This protein binds this small molecule.
Small molecule (SMILES): CCCCCCCCCCO[C@@H]1O[C@H](CO)[C@@H](O[C@H]2O[C@H](CO)[C@@H](O)[C@H](O)[C@H]2O)[C@H](O)[C@H]1O

Sequence of chain 1.T:
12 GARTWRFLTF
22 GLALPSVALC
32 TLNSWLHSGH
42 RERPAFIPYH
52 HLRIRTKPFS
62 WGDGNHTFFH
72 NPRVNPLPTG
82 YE

Binding-site contacts:
Ligand atom C43 contacts residue LEU31 of chain 1.P at 4.1 Å (hydrophobic).
Ligand atom C25 contacts residue TRP34 of chain 1.P at 4.0 Å (hydrophobic).
Ligand atom C31 contacts residue TRP34 of chain 1.P at 4.4 Å (hydrophobic).
Ligand atom C43 contacts residue LEU47 of chain 1.P at 4.3 Å (hydrophobic).
Ligand atom C37 contacts residue LEU47 of chain 1.P at 4.2 Å (hydrophobic).
Ligand atom C18 contacts residue TRP34 of chain 1.P at 4.2 Å (hydrophobic).
Ligand atom C18 contacts residue PHE69 of chain 1.T at 3.9 Å (hydrophobic).
Ligand atom C28 contacts residue TRP34 of chain 1.P at 4.2 Å (hydrophobic).
Ligand atom C22 contacts residue TRP34 of chain 1.P at 3.7 Å (hydrophobic).
Ligand atom C22 contacts residue PHE69 of chain 1.T at 4.0 Å (hydrophobic).
Ligand atom C19 contacts residue MET40 of chain 1.P at 3.5 Å (hydrophobic).
Ligand atom C31 contacts residue LEU43 of chain 1.P at 3.9 Å (hydrophobic).
Ligand atom O16 contacts residue MET40 of chain 1.P at 4.3 Å.
Ligand atom C18 contacts residue MET40 of chain 1.P at 4.3 Å (hydrophobic).
Ligand atom C40 contacts residue LEU31 of chain 1.P at 4.2 Å (hydrophobic).
Ligand atom C19 contacts residue TRP34 of chain 1.P at 3.7 Å (hydrophobic).
Ligand atom C25 contacts residue MET44 of chain 1.P at 4.4 Å (hydrophobic).

Sequence of chain 1.P:
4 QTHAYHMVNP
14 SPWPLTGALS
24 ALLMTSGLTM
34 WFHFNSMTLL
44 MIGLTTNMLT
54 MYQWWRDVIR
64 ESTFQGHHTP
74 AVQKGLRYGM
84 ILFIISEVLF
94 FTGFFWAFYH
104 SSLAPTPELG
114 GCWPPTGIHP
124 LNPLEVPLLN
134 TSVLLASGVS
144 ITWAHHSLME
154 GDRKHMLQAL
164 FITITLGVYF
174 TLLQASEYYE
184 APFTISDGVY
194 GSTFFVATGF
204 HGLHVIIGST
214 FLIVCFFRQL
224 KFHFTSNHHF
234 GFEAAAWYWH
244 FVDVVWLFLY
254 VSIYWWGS